Sequence of chain 1.A:
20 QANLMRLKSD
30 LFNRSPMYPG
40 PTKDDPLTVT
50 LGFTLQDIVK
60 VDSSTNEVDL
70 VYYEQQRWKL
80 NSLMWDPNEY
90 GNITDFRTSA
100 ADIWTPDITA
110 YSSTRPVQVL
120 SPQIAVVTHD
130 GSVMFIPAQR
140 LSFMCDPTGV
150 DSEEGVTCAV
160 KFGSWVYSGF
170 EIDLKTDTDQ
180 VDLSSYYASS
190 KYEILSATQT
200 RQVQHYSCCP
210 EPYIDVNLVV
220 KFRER

Sequence of chain 1.B:
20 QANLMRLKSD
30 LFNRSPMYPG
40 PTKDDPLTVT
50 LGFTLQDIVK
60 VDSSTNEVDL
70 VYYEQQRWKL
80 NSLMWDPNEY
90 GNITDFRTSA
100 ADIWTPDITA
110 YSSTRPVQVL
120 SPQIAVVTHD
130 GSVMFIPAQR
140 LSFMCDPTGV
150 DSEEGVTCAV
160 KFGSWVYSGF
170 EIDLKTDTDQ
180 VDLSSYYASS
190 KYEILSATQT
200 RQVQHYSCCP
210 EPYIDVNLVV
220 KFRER

Binding-site contacts:
Ligand atom N contacts residue TYR212 of chain 1.A at 2.6 Å (h-bond).
Ligand atom C13 contacts residue TYR110 of chain 1.A at 3.5 Å (hydrophobic).
Ligand atom C3 contacts residue MET133 of chain 1.B at 3.5 Å (hydrophobic).
Ligand atom C7 contacts residue CYS207 of chain 1.A at 3.8 Å (hydrophobic).
Ligand atom N contacts residue ARG96 of chain 1.B at 3.8 Å.
Ligand atom N2 contacts residue VAL165 of chain 1.A at 3.7 Å.
Ligand atom C8 contacts residue ILE135 of chain 1.B at 3.7 Å (hydrophobic).
Ligand atom C contacts residue ARG96 of chain 1.B at 3.7 Å.
Ligand atom C1 contacts residue ARG96 of chain 1.B at 3.4 Å.
Ligand atom N3 contacts residue TRP164 of chain 1.A at 2.8 Å (h-bond).
Ligand atom C2 contacts residue CYS208 of chain 1.A at 3.7 Å (hydrophobic).
Ligand atom C11 contacts residue TRP164 of chain 1.A at 3.8 Å (hydrophobic).
Ligand atom C7 contacts residue CYS208 of chain 1.A at 3.7 Å (hydrophobic).
Ligand atom C14 contacts residue TYR205 of chain 1.A at 3.6 Å (hydrophobic).
Ligand atom C16 contacts residue TRP164 of chain 1.A at 3.5 Å (hydrophobic).
Ligand atom C15 contacts residue TRP164 of chain 1.A at 3.7 Å (hydrophobic).
Ligand atom C8 contacts residue TRP164 of chain 1.A at 3.3 Å (hydrophobic).
Ligand atom N contacts residue CYS208 of chain 1.A at 3.5 Å (h-bond).
Ligand atom N1 contacts residue EDO1 of chain 1.P at 3.5 Å (h-bond).
Ligand atom C12 contacts residue CYS207 of chain 1.A at 3.5 Å (hydrophobic).
Ligand atom C15 contacts residue TYR72 of chain 1.B at 3.7 Å (hydrophobic).
Ligand atom O contacts residue VAL125 of chain 1.B at 3.4 Å.
Ligand atom C11 contacts residue CYS207 of chain 1.A at 3.7 Å (hydrophobic).
Ligand atom C contacts residue EDO1 of chain 1.P at 3.6 Å.
Ligand atom C1 contacts residue TYR212 of chain 1.A at 3.5 Å (hydrophobic).
Ligand atom C5 contacts residue MET133 of chain 1.B at 3.8 Å (hydrophobic).
Ligand atom C9 contacts residue TRP164 of chain 1.A at 3.4 Å (hydrophobic).
Ligand atom C9 contacts residue ILE135 of chain 1.B at 3.6 Å (hydrophobic).
Ligand atom N3 contacts residue TYR110 of chain 1.A at 3.2 Å (h-bond).
Ligand atom C13 contacts residue TYR205 of chain 1.A at 3.8 Å (hydrophobic).
Ligand atom C1 contacts residue GLU210 of chain 1.A at 3.8 Å.
Ligand atom O contacts residue MET133 of chain 1.B at 3.4 Å.
Ligand atom C2 contacts residue TYR212 of chain 1.A at 3.5 Å (hydrophobic).
Ligand atom C7 contacts residue TYR212 of chain 1.A at 3.1 Å (hydrophobic).
Ligand atom C1 contacts residue CYS208 of chain 1.A at 3.8 Å (hydrophobic).
Ligand atom N2 contacts residue ILE135 of chain 1.B at 3.7 Å.
Ligand atom C3 contacts residue VAL125 of chain 1.B at 3.8 Å (hydrophobic).
Ligand atom F contacts residue VAL125 of chain 1.B at 3.2 Å.
Ligand atom C6 contacts residue TYR212 of chain 1.A at 3.5 Å (hydrophobic).
Ligand atom C5 contacts residue VAL125 of chain 1.B at 3.6 Å (hydrophobic).

This protein binds this small molecule.
Small molecule (SMILES): NC(=O)c1ccnc(-c2cc([C@H]3C[C@@H]4CC[C@H]3N4)cnc2F)c1